Sequence of chain 1.B:
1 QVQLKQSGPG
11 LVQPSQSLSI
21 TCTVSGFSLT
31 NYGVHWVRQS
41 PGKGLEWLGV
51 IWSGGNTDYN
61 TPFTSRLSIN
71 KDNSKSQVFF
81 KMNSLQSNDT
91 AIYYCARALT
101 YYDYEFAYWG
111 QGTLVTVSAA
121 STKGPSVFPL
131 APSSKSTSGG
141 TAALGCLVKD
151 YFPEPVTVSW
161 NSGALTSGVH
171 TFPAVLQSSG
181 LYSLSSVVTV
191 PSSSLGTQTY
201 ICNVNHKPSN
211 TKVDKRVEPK

A protein and the small-molecule ligand that binds it are described below.
Small molecule (SMILES): CC(C)C[C@@H]1NC(=O)[C@H](CCCN=C(N)N)NC(=O)[C@H](CCCN=C(N)N)NC(=O)[C@H]([C@@H](C)O)NC(=O)[C@H](CO)NC(=O)[C@H](CC(C)C)NC(=O)[C@H](CC(=O)O)NC(=O)[C@H](Cc2ccccc2)NC(=O)[C@H](CCC(N)=O)NC(=O)[C@@H](N)CSSC[C@@H](C(N)=O)NC(=O)[C@H](CCCCN)NC1=O

Binding-site contacts:
Ligand atom NH2 contacts residue ASP85 of chain 1.A at 3.0 Å (salt-bridge).
Ligand atom CA contacts residue GLU154 of chain 1.B at 3.6 Å.
Ligand atom CA contacts residue ASP85 of chain 1.A at 3.3 Å.
Ligand atom CE2 contacts residue GLN39 of chain 1.B at 3.5 Å.
Ligand atom O contacts residue ASN41 of chain 1.A at 3.2 Å (h-bond).
Ligand atom NE contacts residue ILE92 of chain 1.B at 3.4 Å.
Ligand atom CG contacts residue THR40 of chain 1.A at 3.5 Å.
Ligand atom CG contacts residue ASP85 of chain 1.A at 3.6 Å.
Ligand atom CD2 contacts residue TYR87 of chain 1.A at 3.3 Å (hydrophobic).
Ligand atom CZ contacts residue GLN39 of chain 1.B at 3.3 Å.
Ligand atom CD1 contacts residue GLN39 of chain 1.B at 3.6 Å.
Ligand atom OG contacts residue GLU154 of chain 1.B at 2.4 Å (salt-bridge).
Ligand atom O contacts residue ASN41 of chain 1.A at 2.8 Å (h-bond).
Ligand atom NE contacts residue ASP85 of chain 1.A at 2.9 Å (salt-bridge).
Ligand atom NH1 contacts residue GLY42 of chain 1.A at 3.5 Å (h-bond).
Ligand atom O contacts residue PRO41 of chain 1.B at 3.4 Å.
Ligand atom O contacts residue LYS103 of chain 1.A at 2.9 Å (salt-bridge).
Ligand atom CB contacts residue GLU154 of chain 1.B at 3.2 Å.
Ligand atom CB contacts residue SER40 of chain 1.B at 3.6 Å.
Ligand atom CZ contacts residue GLN111 of chain 1.B at 3.2 Å.
Ligand atom CB contacts residue ILE10 of chain 1.A at 3.6 Å (hydrophobic).
Ligand atom CD contacts residue ILE92 of chain 1.B at 3.6 Å (hydrophobic).
Ligand atom CG contacts residue TYR87 of chain 1.A at 3.5 Å (hydrophobic).
Ligand atom NH1 contacts residue THR40 of chain 1.A at 3.1 Å (h-bond).
Ligand atom CD contacts residue THR40 of chain 1.A at 3.5 Å.
Ligand atom NH2 contacts residue ALA84 of chain 1.A at 3.4 Å.
Ligand atom O contacts residue GLN38 of chain 1.A at 3.5 Å.
Ligand atom NH1 contacts residue SER43 of chain 1.A at 3.5 Å (h-bond).
Ligand atom OE1 contacts residue PRO41 of chain 1.B at 3.4 Å.
Ligand atom CG contacts residue ILE92 of chain 1.B at 3.4 Å (hydrophobic).
Ligand atom N contacts residue ASP85 of chain 1.A at 2.7 Å (salt-bridge).
Ligand atom CD contacts residue GLY42 of chain 1.A at 3.2 Å.
Ligand atom NH2 contacts residue GLN111 of chain 1.B at 2.9 Å (h-bond).
Ligand atom NH1 contacts residue GLN111 of chain 1.B at 2.7 Å (h-bond).
Ligand atom CD1 contacts residue THR90 of chain 1.B at 3.4 Å.
Ligand atom CD contacts residue ASP85 of chain 1.A at 3.6 Å.
Ligand atom C contacts residue ASP85 of chain 1.A at 3.5 Å.
Ligand atom CE1 contacts residue GLN39 of chain 1.B at 3.2 Å.
Ligand atom CG contacts residue PRO41 of chain 1.B at 3.5 Å (hydrophobic).
Ligand atom CE1 contacts residue GLN38 of chain 1.A at 3.6 Å.

Sequence of chain 1.A:
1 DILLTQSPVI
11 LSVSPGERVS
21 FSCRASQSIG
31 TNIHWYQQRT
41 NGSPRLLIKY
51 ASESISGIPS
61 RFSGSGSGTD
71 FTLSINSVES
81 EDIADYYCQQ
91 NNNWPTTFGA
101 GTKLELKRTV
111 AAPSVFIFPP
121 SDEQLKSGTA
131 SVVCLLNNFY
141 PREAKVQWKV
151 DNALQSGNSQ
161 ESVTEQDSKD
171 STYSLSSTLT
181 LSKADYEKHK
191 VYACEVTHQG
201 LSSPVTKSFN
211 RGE